Sequence of chain 9.Q:
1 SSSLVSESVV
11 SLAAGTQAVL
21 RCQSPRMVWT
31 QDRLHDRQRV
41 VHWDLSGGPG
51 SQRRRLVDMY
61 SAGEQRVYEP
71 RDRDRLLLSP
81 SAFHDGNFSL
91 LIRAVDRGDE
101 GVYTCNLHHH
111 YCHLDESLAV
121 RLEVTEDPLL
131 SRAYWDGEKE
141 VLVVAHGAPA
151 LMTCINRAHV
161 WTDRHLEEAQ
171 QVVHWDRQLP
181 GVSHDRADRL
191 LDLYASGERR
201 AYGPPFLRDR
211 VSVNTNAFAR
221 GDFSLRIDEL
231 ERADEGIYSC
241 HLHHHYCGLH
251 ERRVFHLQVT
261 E

The protein below binds the small molecule below.
Small molecule (SMILES): CC(=O)N[C@@H]1[C@@H](O)[C@H](O)[C@@H](CO)O[C@H]1O

Binding-site contacts:
Ligand atom C4 contacts residue LEU151 of chain 9.Q at 4.4 Å (hydrophobic).
Ligand atom C7 contacts residue ASN87 of chain 9.Q at 3.6 Å.
Ligand atom N2 contacts residue ASN87 of chain 9.Q at 2.9 Å (h-bond).
Ligand atom O5 contacts residue SER79 of chain 9.Q at 4.4 Å.
Ligand atom C1 contacts residue ASN87 of chain 9.Q at 1.4 Å.
Ligand atom C1 contacts residue SER89 of chain 9.Q at 4.5 Å.
Ligand atom C2 contacts residue ASN87 of chain 9.Q at 2.4 Å.
Ligand atom C6 contacts residue LEU151 of chain 9.Q at 3.8 Å (hydrophobic).
Ligand atom C5 contacts residue ASN87 of chain 9.Q at 3.7 Å.
Ligand atom O7 contacts residue ASN87 of chain 9.Q at 3.9 Å.
Ligand atom O7 contacts residue ASP85 of chain 9.Q at 4.3 Å.
Ligand atom C5 contacts residue SER89 of chain 9.Q at 4.3 Å.
Ligand atom O6 contacts residue LEU151 of chain 9.Q at 3.4 Å.
Ligand atom C5 contacts residue LEU151 of chain 9.Q at 4.1 Å (hydrophobic).
Ligand atom O5 contacts residue SER89 of chain 9.Q at 4.1 Å.
Ligand atom C4 contacts residue ASN87 of chain 9.Q at 4.2 Å.
Ligand atom O4 contacts residue LEU151 of chain 9.Q at 3.7 Å.
Ligand atom C3 contacts residue ASN87 of chain 9.Q at 3.7 Å.
Ligand atom O5 contacts residue ASN87 of chain 9.Q at 2.3 Å (h-bond).